Sequence of chain 57.E:
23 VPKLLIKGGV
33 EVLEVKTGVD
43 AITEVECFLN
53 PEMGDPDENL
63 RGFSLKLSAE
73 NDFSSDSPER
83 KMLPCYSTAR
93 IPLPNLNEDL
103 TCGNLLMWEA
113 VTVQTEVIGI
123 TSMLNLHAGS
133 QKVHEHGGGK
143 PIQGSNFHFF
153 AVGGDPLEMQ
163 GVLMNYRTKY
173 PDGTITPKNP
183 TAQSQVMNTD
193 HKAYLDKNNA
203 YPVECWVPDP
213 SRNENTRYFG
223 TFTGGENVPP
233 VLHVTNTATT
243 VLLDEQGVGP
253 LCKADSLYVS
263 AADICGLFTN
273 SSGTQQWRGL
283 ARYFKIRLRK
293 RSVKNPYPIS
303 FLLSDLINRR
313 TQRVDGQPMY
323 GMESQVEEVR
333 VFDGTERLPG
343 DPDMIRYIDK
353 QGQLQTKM

Sequence of chain 57.D:
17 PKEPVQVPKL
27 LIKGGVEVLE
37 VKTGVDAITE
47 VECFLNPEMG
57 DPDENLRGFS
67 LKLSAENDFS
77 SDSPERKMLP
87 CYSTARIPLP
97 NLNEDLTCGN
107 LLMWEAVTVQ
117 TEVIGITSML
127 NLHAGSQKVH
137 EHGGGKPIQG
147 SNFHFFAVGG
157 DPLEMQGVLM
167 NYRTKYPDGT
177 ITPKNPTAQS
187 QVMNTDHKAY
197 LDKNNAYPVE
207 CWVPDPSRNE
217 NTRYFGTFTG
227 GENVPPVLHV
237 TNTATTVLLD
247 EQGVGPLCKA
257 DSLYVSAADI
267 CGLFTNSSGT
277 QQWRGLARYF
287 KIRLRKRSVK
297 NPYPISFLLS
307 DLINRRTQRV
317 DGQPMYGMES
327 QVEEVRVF

Sequence of chain 57.C:
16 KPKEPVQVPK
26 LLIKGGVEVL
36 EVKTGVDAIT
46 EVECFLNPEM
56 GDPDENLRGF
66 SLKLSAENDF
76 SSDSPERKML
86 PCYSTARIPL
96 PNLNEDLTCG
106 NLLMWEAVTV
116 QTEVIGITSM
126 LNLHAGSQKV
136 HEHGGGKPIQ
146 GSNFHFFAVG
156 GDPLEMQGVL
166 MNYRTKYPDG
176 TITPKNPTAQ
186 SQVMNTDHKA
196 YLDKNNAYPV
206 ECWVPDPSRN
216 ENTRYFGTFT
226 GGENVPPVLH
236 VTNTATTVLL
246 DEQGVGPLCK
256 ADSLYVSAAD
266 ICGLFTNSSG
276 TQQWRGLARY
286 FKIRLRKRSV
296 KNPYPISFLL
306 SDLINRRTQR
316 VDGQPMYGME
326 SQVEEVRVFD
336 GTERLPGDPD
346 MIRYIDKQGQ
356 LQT

Binding-site contacts:
Ligand atom C1 contacts residue SER274 of chain 57.D at 3.4 Å.
Ligand atom O10 contacts residue PHE75 of chain 57.E at 2.6 Å.
Ligand atom C11 contacts residue PHE270 of chain 57.D at 3.9 Å (hydrophobic).
Ligand atom C11 contacts residue GLN278 of chain 57.D at 3.5 Å.
Ligand atom C9 contacts residue LYS68 of chain 57.D at 3.8 Å.
Ligand atom C10 contacts residue LYS68 of chain 57.D at 3.8 Å.
Ligand atom C11 contacts residue PHE65 of chain 57.D at 3.8 Å (hydrophobic).
Ligand atom O10 contacts residue LEU62 of chain 57.D at 3.1 Å.
Ligand atom C11 contacts residue LYS68 of chain 57.D at 3.7 Å.
Ligand atom N5 contacts residue PHE75 of chain 57.E at 3.8 Å.
Ligand atom N5 contacts residue LYS68 of chain 57.D at 2.9 Å (salt-bridge).
Ligand atom O8 contacts residue GLN278 of chain 57.D at 3.5 Å (h-bond).
Ligand atom O8 contacts residue THR276 of chain 57.D at 3.8 Å.
Ligand atom C6 contacts residue LYS68 of chain 57.D at 3.8 Å.
Ligand atom C11 contacts residue THR276 of chain 57.D at 3.4 Å.
Ligand atom O8 contacts residue LYS68 of chain 57.D at 3.5 Å.
Ligand atom C11 contacts residue HIS138 of chain 57.C at 3.3 Å.
Ligand atom O9 contacts residue LEU67 of chain 57.D at 3.2 Å.
Ligand atom C1 contacts residue THR276 of chain 57.D at 3.4 Å.
Ligand atom C5 contacts residue LYS68 of chain 57.D at 3.7 Å.
Ligand atom C9 contacts residue GLN278 of chain 57.D at 3.2 Å.
Ligand atom O1A contacts residue ASN272 of chain 57.D at 3.6 Å (h-bond).
Ligand atom O1B contacts residue SER274 of chain 57.D at 2.4 Å (h-bond).
Ligand atom C8 contacts residue GLN278 of chain 57.D at 3.7 Å.
Ligand atom O1A contacts residue THR276 of chain 57.D at 2.6 Å (h-bond).
Ligand atom C10 contacts residue PHE75 of chain 57.E at 2.7 Å (hydrophobic).
Ligand atom N5 contacts residue ASN272 of chain 57.D at 3.3 Å (h-bond).
Ligand atom O1B contacts residue LYS68 of chain 57.D at 3.6 Å.
Ligand atom O7 contacts residue LEU62 of chain 57.D at 3.5 Å.
Ligand atom O1B contacts residue THR276 of chain 57.D at 3.5 Å (h-bond).
Ligand atom O9 contacts residue LYS68 of chain 57.D at 2.8 Å (salt-bridge).
Ligand atom C11 contacts residue LEU62 of chain 57.D at 3.9 Å (hydrophobic).
Ligand atom O8 contacts residue ASN272 of chain 57.D at 3.4 Å (h-bond).
Ligand atom C6 contacts residue ASN272 of chain 57.D at 3.7 Å.
Ligand atom C11 contacts residue ASN272 of chain 57.D at 3.6 Å.
Ligand atom C7 contacts residue GLN278 of chain 57.D at 3.8 Å.
Ligand atom N5 contacts residue GLN278 of chain 57.D at 3.9 Å.
Ligand atom O1A contacts residue SER274 of chain 57.D at 3.8 Å.
Ligand atom C11 contacts residue PHE75 of chain 57.E at 1.8 Å (hydrophobic).
Ligand atom C10 contacts residue LEU62 of chain 57.D at 3.5 Å (hydrophobic).

This small molecule binds to this protein.
Small molecule (SMILES): CC(=O)N[C@H]1[C@H]([C@H](O)[C@H](O)CO)O[C@@](O[C@H](CO)[C@@H](O)[C@@H]2O[C@@H](C(=O)O)C[C@H](O)[C@H]2NC(C)=O)(C(=O)O)C[C@@H]1O